Sequence of chain 17.B:
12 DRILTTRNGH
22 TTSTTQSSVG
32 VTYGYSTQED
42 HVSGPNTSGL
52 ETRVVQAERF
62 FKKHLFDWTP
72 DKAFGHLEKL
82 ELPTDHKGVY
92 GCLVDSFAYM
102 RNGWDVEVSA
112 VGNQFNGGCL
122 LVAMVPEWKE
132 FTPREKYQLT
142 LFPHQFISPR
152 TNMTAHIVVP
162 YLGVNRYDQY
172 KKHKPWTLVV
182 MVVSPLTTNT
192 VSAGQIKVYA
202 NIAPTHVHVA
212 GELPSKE

A small-molecule ligand and the protein it binds are described below.
Small molecule (SMILES): CC(C)C[C@H](NC(=O)[C@H](C)NC(=O)CNC(=O)[C@@H](N)Cc1ccccc1)C(=O)N[C@@H](CC(C)C)C(=O)N[C@@H](C)C(=O)O

Binding-site contacts:
Ligand atom O contacts residue ILE14 of chain 17.B at 3.1 Å.
Ligand atom O contacts residue ARG18 of chain 17.B at 3.6 Å (salt-bridge).
Ligand atom CG contacts residue THR17 of chain 17.B at 4.3 Å.
Ligand atom O contacts residue LEU15 of chain 17.B at 3.5 Å.
Ligand atom CG contacts residue THR16 of chain 17.B at 4.0 Å.
Ligand atom O contacts residue THR16 of chain 17.B at 3.1 Å (h-bond).
Ligand atom O contacts residue ILE14 of chain 17.B at 3.5 Å (h-bond).
Ligand atom CA contacts residue ILE14 of chain 17.B at 3.3 Å (hydrophobic).
Ligand atom CD2 contacts residue HIS157 of chain 17.B at 3.7 Å.
Ligand atom C contacts residue ARG18 of chain 17.B at 4.1 Å.
Ligand atom CA contacts residue ASP12 of chain 17.B at 3.7 Å.
Ligand atom CD1 contacts residue ILE14 of chain 17.B at 3.6 Å (hydrophobic).
Ligand atom N contacts residue ILE14 of chain 17.B at 3.5 Å.
Ligand atom N contacts residue ASP12 of chain 17.B at 4.1 Å.
Ligand atom O contacts residue ARG18 of chain 17.B at 3.0 Å (salt-bridge).
Ligand atom C contacts residue ILE14 of chain 17.B at 4.2 Å (hydrophobic).
Ligand atom O contacts residue THR17 of chain 17.B at 3.8 Å.
Ligand atom CA contacts residue THR16 of chain 17.B at 3.6 Å.
Ligand atom CD1 contacts residue ASP12 of chain 17.B at 3.8 Å.
Ligand atom CE1 contacts residue ASP12 of chain 17.B at 3.5 Å.
Ligand atom CB contacts residue LEU15 of chain 17.B at 4.1 Å (hydrophobic).
Ligand atom N contacts residue ILE14 of chain 17.B at 3.0 Å (h-bond).
Ligand atom CD2 contacts residue ASP106 of chain 17.B at 4.1 Å.
Ligand atom CB contacts residue ILE14 of chain 17.B at 4.1 Å (hydrophobic).
Ligand atom CA contacts residue ILE14 of chain 17.B at 4.0 Å (hydrophobic).
Ligand atom C contacts residue ILE14 of chain 17.B at 3.4 Å (hydrophobic).
Ligand atom CD1 contacts residue THR16 of chain 17.B at 3.1 Å.
Ligand atom CB contacts residue ARG18 of chain 17.B at 4.2 Å.
Ligand atom CG contacts residue ILE14 of chain 17.B at 4.2 Å (hydrophobic).
Ligand atom CA contacts residue ARG18 of chain 17.B at 3.8 Å.
Ligand atom C contacts residue ILE14 of chain 17.B at 3.6 Å (hydrophobic).
Ligand atom C contacts residue ARG18 of chain 17.B at 3.8 Å.
Ligand atom CD1 contacts residue TYR34 of chain 17.B at 3.0 Å (hydrophobic).
Ligand atom CB contacts residue THR16 of chain 17.B at 4.2 Å.
Ligand atom CD2 contacts residue THR17 of chain 17.B at 3.7 Å.
Ligand atom C contacts residue THR16 of chain 17.B at 3.7 Å.
Ligand atom CD2 contacts residue VAL32 of chain 17.B at 3.9 Å (hydrophobic).
Ligand atom CB contacts residue THR17 of chain 17.B at 4.0 Å.
Ligand atom N contacts residue THR16 of chain 17.B at 2.9 Å (h-bond).
Ligand atom C contacts residue THR16 of chain 17.B at 4.2 Å.